Binding-site contacts:
Ligand atom N2 contacts residue ASN504 of chain 1.A at 2.9 Å (h-bond).
Ligand atom C4 contacts residue ASN504 of chain 1.A at 4.2 Å.
Ligand atom C2 contacts residue ASN504 of chain 1.A at 2.5 Å.
Ligand atom C6 contacts residue TRP439 of chain 1.A at 3.6 Å (hydrophobic).
Ligand atom O6 contacts residue TRP439 of chain 1.A at 3.2 Å.
Ligand atom C5 contacts residue ARG500 of chain 1.A at 3.7 Å.
Ligand atom O7 contacts residue ASN504 of chain 1.A at 4.3 Å.
Ligand atom C5 contacts residue TRP439 of chain 1.A at 4.5 Å (hydrophobic).
Ligand atom C6 contacts residue ARG500 of chain 1.A at 4.4 Å.
Ligand atom C1 contacts residue ARG500 of chain 1.A at 3.3 Å.
Ligand atom C5 contacts residue ASN504 of chain 1.A at 3.7 Å.
Ligand atom C8 contacts residue ASN504 of chain 1.A at 3.5 Å.
Ligand atom C1 contacts residue ASN504 of chain 1.A at 1.4 Å.
Ligand atom O5 contacts residue ARG500 of chain 1.A at 3.6 Å.
Ligand atom C3 contacts residue ASN504 of chain 1.A at 3.8 Å.
Ligand atom C7 contacts residue ASN504 of chain 1.A at 3.5 Å.
Ligand atom O5 contacts residue ASN504 of chain 1.A at 2.4 Å (h-bond).

A protein and the small-molecule ligand that binds it are described below.
Small molecule (SMILES): CC(=O)N[C@@H]1[C@@H](O)[C@H](O)[C@@H](CO)O[C@H]1O

Sequence of chain 1.A:
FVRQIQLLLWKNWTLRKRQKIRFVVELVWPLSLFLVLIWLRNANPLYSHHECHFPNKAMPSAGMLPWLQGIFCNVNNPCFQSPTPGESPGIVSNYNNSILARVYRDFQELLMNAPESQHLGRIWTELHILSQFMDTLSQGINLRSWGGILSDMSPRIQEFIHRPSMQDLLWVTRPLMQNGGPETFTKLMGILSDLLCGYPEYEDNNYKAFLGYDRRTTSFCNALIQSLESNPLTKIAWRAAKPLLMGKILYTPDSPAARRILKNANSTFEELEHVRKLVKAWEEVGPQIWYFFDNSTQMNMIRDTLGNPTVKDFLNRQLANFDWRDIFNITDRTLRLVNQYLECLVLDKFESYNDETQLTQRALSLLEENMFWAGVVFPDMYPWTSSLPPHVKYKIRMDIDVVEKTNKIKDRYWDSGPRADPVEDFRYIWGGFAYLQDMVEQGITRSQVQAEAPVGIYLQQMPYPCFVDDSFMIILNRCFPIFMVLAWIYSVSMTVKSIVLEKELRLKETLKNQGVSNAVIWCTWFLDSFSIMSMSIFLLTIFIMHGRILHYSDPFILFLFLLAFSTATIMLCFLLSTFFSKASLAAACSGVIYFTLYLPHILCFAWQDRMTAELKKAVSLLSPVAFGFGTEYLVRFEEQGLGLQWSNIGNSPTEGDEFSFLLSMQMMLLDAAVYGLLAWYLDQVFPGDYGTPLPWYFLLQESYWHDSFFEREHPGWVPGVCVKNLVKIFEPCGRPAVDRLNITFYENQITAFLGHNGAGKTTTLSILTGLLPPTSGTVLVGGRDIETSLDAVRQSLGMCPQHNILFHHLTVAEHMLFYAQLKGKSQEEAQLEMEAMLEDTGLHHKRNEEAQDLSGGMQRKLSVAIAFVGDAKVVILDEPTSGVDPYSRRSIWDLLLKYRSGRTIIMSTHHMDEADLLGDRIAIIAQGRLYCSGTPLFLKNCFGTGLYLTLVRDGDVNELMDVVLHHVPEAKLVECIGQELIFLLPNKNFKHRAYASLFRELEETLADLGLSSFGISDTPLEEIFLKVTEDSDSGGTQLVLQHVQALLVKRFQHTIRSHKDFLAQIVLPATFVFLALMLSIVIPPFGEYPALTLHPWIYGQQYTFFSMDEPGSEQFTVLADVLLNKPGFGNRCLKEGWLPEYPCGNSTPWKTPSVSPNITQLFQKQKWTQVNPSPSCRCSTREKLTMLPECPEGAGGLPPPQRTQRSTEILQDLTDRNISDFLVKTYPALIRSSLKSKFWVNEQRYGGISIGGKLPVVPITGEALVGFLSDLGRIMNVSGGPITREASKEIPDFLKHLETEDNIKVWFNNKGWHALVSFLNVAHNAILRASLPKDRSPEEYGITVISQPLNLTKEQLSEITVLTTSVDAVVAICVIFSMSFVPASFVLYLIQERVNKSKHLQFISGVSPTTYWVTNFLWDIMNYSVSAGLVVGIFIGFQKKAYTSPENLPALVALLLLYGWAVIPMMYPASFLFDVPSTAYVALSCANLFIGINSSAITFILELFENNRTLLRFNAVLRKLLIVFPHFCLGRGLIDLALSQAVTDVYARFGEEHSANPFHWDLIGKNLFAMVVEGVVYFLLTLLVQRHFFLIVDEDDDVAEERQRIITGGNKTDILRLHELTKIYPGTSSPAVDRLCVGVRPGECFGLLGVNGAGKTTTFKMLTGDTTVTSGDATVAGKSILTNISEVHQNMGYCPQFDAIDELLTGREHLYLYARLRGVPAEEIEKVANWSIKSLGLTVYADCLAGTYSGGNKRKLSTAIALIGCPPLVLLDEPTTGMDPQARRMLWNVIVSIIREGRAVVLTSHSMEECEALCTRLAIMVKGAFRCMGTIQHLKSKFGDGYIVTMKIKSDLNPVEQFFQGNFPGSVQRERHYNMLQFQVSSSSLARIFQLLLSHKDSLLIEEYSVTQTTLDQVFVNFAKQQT